Binding-site contacts:
Ligand atom C16 contacts residue TYR833 of chain 1.A at 4.0 Å (hydrophobic).
Ligand atom N2 contacts residue GLU845 of chain 1.A at 2.7 Å (salt-bridge).
Ligand atom C14 contacts residue ILE849 of chain 1.A at 4.2 Å (hydrophobic).
Ligand atom O2 contacts residue GLU845 of chain 1.A at 3.7 Å.
Ligand atom C13 contacts residue PHE829 of chain 1.A at 3.9 Å (hydrophobic).
Ligand atom C3 contacts residue GLN689 of chain 1.A at 3.3 Å.
Ligand atom O1 contacts residue TYR833 of chain 1.A at 3.5 Å.
Ligand atom C18 contacts residue TYR833 of chain 1.A at 3.7 Å (hydrophobic).
Ligand atom C1 contacts residue GLN689 of chain 1.A at 3.7 Å.
Ligand atom C6 contacts residue PHE692 of chain 1.A at 4.0 Å (hydrophobic).
Ligand atom C10 contacts residue PHE822 of chain 1.A at 3.7 Å (hydrophobic).
Ligand atom C9 contacts residue PHE692 of chain 1.A at 4.1 Å (hydrophobic).
Ligand atom C8 contacts residue PHE692 of chain 1.A at 3.5 Å (hydrophobic).
Ligand atom N2 contacts residue GLN689 of chain 1.A at 3.9 Å.
Ligand atom C17 contacts residue TYR833 of chain 1.A at 3.6 Å (hydrophobic).
Ligand atom C14 contacts residue PHE829 of chain 1.A at 3.6 Å (hydrophobic).
Ligand atom C2 contacts residue GLN689 of chain 1.A at 3.9 Å.
Ligand atom C5 contacts residue PHE829 of chain 1.A at 3.9 Å (hydrophobic).
Ligand atom C1 contacts residue GLU845 of chain 1.A at 3.3 Å.
Ligand atom C8 contacts residue TRP826 of chain 1.A at 4.0 Å (hydrophobic).
Ligand atom C3 contacts residue PHE692 of chain 1.A at 4.2 Å (hydrophobic).
Ligand atom C13 contacts residue GLU845 of chain 1.A at 4.1 Å.
Ligand atom C9 contacts residue PHE822 of chain 1.A at 3.5 Å (hydrophobic).
Ligand atom C23 contacts residue TYR833 of chain 1.A at 3.5 Å (hydrophobic).
Ligand atom C11 contacts residue ILE849 of chain 1.A at 3.9 Å (hydrophobic).
Ligand atom C9 contacts residue TRP826 of chain 1.A at 3.9 Å (hydrophobic).
Ligand atom O2 contacts residue TYR833 of chain 1.A at 3.7 Å.
Ligand atom N1 contacts residue PHE829 of chain 1.A at 4.1 Å.
Ligand atom C13 contacts residue ILE849 of chain 1.A at 3.6 Å (hydrophobic).
Ligand atom O1 contacts residue PHE829 of chain 1.A at 4.0 Å.
Ligand atom C7 contacts residue PHE692 of chain 1.A at 3.9 Å (hydrophobic).
Ligand atom N1 contacts residue ILE830 of chain 1.A at 4.1 Å.
Ligand atom C5 contacts residue GLU845 of chain 1.A at 3.9 Å.
Ligand atom C12 contacts residue ILE849 of chain 1.A at 3.7 Å (hydrophobic).
Ligand atom C14 contacts residue GLU845 of chain 1.A at 3.3 Å.
Ligand atom C4 contacts residue PHE829 of chain 1.A at 3.6 Å (hydrophobic).
Ligand atom C15 contacts residue GLU845 of chain 1.A at 3.7 Å.
Ligand atom C2 contacts residue GLU845 of chain 1.A at 3.4 Å.
Ligand atom C16 contacts residue GLU845 of chain 1.A at 3.5 Å.
Ligand atom C4 contacts residue GLU845 of chain 1.A at 3.3 Å.

Sequence of chain 1.A:
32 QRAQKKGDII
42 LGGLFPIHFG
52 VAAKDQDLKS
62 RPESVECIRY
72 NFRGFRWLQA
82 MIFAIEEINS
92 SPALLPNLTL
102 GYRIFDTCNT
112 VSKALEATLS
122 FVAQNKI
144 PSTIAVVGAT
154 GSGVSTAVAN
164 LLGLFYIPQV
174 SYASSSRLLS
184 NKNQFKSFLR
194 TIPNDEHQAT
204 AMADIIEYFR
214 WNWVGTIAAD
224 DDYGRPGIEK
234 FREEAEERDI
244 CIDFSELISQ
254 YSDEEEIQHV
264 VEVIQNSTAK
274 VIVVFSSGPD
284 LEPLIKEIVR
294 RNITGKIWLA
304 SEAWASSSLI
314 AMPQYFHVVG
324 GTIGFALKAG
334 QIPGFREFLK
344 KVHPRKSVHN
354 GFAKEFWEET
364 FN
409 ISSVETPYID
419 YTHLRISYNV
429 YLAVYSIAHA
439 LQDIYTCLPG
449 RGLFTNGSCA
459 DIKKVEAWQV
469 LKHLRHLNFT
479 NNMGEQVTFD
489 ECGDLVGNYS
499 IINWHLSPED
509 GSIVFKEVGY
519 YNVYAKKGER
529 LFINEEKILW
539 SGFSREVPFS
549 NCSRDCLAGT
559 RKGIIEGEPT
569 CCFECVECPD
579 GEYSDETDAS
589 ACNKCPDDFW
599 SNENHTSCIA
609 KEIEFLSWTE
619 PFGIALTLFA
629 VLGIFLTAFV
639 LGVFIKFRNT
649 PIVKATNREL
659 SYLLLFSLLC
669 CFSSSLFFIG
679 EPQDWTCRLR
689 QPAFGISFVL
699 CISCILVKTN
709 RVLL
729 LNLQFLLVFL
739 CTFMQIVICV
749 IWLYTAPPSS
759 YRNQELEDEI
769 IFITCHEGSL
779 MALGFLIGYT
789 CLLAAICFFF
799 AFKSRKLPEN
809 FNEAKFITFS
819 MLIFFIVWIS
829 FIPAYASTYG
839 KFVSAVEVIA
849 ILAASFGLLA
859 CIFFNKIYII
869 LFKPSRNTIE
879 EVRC

The small molecule below binds the protein below.
Small molecule (SMILES): CC(C)(Cc1ccc2ccccc2c1)NC[C@@H](O)COc1cccc(Cl)c1C#N